The small molecule below binds the protein below.
Small molecule (SMILES): CC(=O)N[C@H]1[C@H](O[C@H]2[C@H](O)[C@@H](NC(C)=O)CO[C@@H]2CO)O[C@H](CO)[C@@H](O)[C@@H]1O

Sequence of chain 1.A:
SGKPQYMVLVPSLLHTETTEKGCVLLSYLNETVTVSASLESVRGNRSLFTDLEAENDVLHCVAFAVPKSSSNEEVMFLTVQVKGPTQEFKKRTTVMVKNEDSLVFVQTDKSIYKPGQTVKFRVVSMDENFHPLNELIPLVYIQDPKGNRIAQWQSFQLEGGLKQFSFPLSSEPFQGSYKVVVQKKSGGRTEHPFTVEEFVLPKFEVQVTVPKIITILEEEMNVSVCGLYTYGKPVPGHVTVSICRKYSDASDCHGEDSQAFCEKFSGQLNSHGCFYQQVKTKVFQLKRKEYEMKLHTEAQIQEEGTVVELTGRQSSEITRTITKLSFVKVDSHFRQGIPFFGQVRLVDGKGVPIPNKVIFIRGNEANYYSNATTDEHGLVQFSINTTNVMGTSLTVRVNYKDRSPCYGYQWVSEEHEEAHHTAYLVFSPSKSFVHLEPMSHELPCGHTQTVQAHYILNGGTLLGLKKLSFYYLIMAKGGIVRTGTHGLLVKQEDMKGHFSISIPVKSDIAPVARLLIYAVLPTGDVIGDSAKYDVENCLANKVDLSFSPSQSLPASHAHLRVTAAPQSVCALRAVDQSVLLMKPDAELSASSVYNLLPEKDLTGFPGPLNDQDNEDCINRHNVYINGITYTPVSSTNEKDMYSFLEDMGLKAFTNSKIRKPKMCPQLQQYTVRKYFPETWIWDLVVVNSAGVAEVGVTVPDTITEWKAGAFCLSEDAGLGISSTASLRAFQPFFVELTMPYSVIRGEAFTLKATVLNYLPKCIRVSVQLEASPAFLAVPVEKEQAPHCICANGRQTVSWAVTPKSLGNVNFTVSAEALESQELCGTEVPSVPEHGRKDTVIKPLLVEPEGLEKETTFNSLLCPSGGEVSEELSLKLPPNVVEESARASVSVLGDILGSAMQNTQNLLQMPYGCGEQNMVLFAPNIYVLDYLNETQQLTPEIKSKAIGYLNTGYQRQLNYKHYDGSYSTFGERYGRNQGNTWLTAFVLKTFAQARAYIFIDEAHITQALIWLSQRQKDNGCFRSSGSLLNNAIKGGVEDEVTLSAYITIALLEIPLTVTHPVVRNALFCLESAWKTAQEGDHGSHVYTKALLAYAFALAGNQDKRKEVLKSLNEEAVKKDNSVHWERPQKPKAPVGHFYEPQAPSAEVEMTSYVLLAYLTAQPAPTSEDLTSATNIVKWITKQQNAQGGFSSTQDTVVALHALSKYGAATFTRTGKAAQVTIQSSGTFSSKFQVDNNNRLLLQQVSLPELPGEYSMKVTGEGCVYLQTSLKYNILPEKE

Binding-site contacts:
Ligand atom C5 contacts residue ASN70 of chain 1.A at 3.7 Å.
Ligand atom C7 contacts residue ASN70 of chain 1.A at 3.2 Å.
Ligand atom C3 contacts residue ASN70 of chain 1.A at 3.8 Å.
Ligand atom C2 contacts residue ASN70 of chain 1.A at 2.5 Å.
Ligand atom C8 contacts residue ASN70 of chain 1.A at 3.9 Å.
Ligand atom C8 contacts residue GLY69 of chain 1.A at 4.0 Å.
Ligand atom N2 contacts residue ASN70 of chain 1.A at 2.9 Å (h-bond).
Ligand atom C4 contacts residue ASN70 of chain 1.A at 4.2 Å.
Ligand atom C1 contacts residue ASN70 of chain 1.A at 1.4 Å.
Ligand atom O6 contacts residue ASN70 of chain 1.A at 4.5 Å.
Ligand atom O7 contacts residue GLY69 of chain 1.A at 3.4 Å.
Ligand atom C7 contacts residue GLY69 of chain 1.A at 4.0 Å.
Ligand atom O5 contacts residue ASN70 of chain 1.A at 2.4 Å (h-bond).
Ligand atom O7 contacts residue ASN70 of chain 1.A at 3.7 Å.